Binding-site contacts:
Ligand atom O4 contacts residue ILE79 of chain 52.F at 3.6 Å (h-bond).
Ligand atom C1 contacts residue ARG77 of chain 52.F at 3.1 Å.
Ligand atom C8 contacts residue ARG77 of chain 52.F at 4.1 Å.
Ligand atom O4 contacts residue THR291 of chain 52.F at 3.4 Å.
Ligand atom C6 contacts residue ARG77 of chain 52.F at 4.3 Å.
Ligand atom C3 contacts residue GLY78 of chain 52.F at 3.9 Å.
Ligand atom C4 contacts residue GLY78 of chain 52.F at 3.4 Å.
Ligand atom O4 contacts residue TYR72 of chain 52.F at 3.8 Å.
Ligand atom O1A contacts residue GLY78 of chain 52.F at 3.7 Å.
Ligand atom C1 contacts residue TYR72 of chain 52.F at 4.0 Å (hydrophobic).
Ligand atom C4 contacts residue TYR72 of chain 52.F at 3.4 Å (hydrophobic).
Ligand atom O3 contacts residue VAL296 of chain 52.F at 4.3 Å.
Ligand atom C1 contacts residue GLY78 of chain 52.F at 4.1 Å.
Ligand atom O4 contacts residue HIS298 of chain 52.F at 3.0 Å (h-bond).
Ligand atom C5 contacts residue TYR72 of chain 52.F at 3.5 Å (hydrophobic).
Ligand atom O4 contacts residue ASN80 of chain 52.F at 4.0 Å.
Ligand atom O6 contacts residue ASN93 of chain 52.F at 3.0 Å (h-bond).
Ligand atom O8 contacts residue TYR72 of chain 52.F at 3.9 Å.
Ligand atom C2 contacts residue GLY78 of chain 52.F at 4.1 Å.
Ligand atom C3 contacts residue HIS298 of chain 52.F at 4.1 Å.
Ligand atom C4 contacts residue HIS298 of chain 52.F at 4.0 Å.
Ligand atom O1A contacts residue ARG77 of chain 52.F at 3.0 Å (salt-bridge).
Ligand atom C10 contacts residue TYR72 of chain 52.F at 4.1 Å (hydrophobic).
Ligand atom C6 contacts residue ASN93 of chain 52.F at 3.1 Å.
Ligand atom N5 contacts residue TYR72 of chain 52.F at 3.0 Å (h-bond).
Ligand atom C3 contacts residue VAL296 of chain 52.F at 3.7 Å (hydrophobic).
Ligand atom O1A contacts residue TYR72 of chain 52.F at 3.1 Å.
Ligand atom O8 contacts residue GLU87 of chain 52.F at 3.9 Å.
Ligand atom O4 contacts residue GLY78 of chain 52.F at 3.2 Å.
Ligand atom O8 contacts residue ARG77 of chain 52.F at 3.1 Å (salt-bridge).
Ligand atom O1A contacts residue SER89 of chain 52.F at 4.1 Å.
Ligand atom C6 contacts residue TYR72 of chain 52.F at 3.8 Å (hydrophobic).
Ligand atom O3 contacts residue GLY78 of chain 52.F at 3.6 Å.
Ligand atom C3 contacts residue GLY78 of chain 52.F at 4.1 Å.
Ligand atom C11 contacts residue ASP85 of chain 51.F at 4.2 Å.
Ligand atom C3 contacts residue ARG77 of chain 52.F at 4.1 Å.
Ligand atom C5 contacts residue ASN93 of chain 52.F at 4.1 Å.
Ligand atom O1B contacts residue ARG77 of chain 52.F at 2.5 Å (salt-bridge).
Ligand atom C1 contacts residue SER89 of chain 52.F at 4.2 Å.
Ligand atom O1B contacts residue SER89 of chain 52.F at 3.5 Å (h-bond).

This protein binds this small molecule.
Small molecule (SMILES): CC(=O)N[C@@H]1[C@@H](O[C@@H]2O[C@H](CO)[C@H](O)[C@H](O[C@]3(C(=O)O)C[C@H](O)[C@@H](NC(C)=O)[C@H]([C@H](O)[C@H](O)CO)O3)[C@H]2O)[C@H](O)[C@@H](CO[C@]2(C(=O)O)C[C@H](O)[C@@H](NC(C)=O)[C@H]([C@H](O)[C@H](O)CO)O2)O[C@H]1O

Sequence of chain 52.F:
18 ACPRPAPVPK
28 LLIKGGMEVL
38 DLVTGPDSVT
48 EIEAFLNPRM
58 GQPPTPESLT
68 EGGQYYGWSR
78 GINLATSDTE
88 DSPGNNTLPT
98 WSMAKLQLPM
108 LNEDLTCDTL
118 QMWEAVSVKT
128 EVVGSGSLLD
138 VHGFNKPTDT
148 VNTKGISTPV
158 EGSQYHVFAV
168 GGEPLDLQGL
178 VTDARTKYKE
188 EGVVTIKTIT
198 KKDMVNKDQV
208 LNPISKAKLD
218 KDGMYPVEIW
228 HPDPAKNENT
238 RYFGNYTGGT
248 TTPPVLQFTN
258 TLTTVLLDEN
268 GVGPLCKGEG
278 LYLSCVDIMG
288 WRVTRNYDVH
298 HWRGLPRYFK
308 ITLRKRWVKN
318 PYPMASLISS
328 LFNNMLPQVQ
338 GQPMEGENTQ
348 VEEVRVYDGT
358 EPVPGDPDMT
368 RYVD

Sequence of chain 51.F:
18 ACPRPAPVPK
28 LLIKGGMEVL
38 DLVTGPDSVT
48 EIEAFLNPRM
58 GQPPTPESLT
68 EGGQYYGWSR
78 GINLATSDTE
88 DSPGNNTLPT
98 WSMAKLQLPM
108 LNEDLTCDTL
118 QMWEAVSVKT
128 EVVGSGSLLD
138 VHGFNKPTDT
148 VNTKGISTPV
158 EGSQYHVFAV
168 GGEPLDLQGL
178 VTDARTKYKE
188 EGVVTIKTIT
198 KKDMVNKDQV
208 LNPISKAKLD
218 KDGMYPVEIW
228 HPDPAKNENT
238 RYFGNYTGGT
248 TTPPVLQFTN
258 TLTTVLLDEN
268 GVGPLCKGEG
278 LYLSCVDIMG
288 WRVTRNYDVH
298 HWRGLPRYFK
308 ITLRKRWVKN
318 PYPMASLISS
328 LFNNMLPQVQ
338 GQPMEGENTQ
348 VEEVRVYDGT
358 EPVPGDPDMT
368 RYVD